Binding-site contacts:
Ligand atom C2 contacts residue ASN771 of chain 1.C at 2.5 Å.
Ligand atom C3 contacts residue ASN771 of chain 1.C at 3.8 Å.
Ligand atom C7 contacts residue PRO767 of chain 1.C at 4.0 Å (hydrophobic).
Ligand atom O7 contacts residue PRO767 of chain 1.C at 3.7 Å.
Ligand atom C4 contacts residue ASN771 of chain 1.C at 4.2 Å.
Ligand atom O6 contacts residue ASN771 of chain 1.C at 4.2 Å.
Ligand atom O7 contacts residue ASN771 of chain 1.C at 2.8 Å (h-bond).
Ligand atom O5 contacts residue ASN771 of chain 1.C at 2.4 Å (h-bond).
Ligand atom C8 contacts residue PRO767 of chain 1.C at 4.1 Å (hydrophobic).
Ligand atom N2 contacts residue ASN771 of chain 1.C at 2.9 Å (h-bond).
Ligand atom O7 contacts residue MET470 of chain 1.C at 4.1 Å.
Ligand atom C1 contacts residue ASN771 of chain 1.C at 1.4 Å.
Ligand atom C5 contacts residue ASN771 of chain 1.C at 3.7 Å.
Ligand atom C7 contacts residue ASN771 of chain 1.C at 3.2 Å.

Sequence of chain 1.C:
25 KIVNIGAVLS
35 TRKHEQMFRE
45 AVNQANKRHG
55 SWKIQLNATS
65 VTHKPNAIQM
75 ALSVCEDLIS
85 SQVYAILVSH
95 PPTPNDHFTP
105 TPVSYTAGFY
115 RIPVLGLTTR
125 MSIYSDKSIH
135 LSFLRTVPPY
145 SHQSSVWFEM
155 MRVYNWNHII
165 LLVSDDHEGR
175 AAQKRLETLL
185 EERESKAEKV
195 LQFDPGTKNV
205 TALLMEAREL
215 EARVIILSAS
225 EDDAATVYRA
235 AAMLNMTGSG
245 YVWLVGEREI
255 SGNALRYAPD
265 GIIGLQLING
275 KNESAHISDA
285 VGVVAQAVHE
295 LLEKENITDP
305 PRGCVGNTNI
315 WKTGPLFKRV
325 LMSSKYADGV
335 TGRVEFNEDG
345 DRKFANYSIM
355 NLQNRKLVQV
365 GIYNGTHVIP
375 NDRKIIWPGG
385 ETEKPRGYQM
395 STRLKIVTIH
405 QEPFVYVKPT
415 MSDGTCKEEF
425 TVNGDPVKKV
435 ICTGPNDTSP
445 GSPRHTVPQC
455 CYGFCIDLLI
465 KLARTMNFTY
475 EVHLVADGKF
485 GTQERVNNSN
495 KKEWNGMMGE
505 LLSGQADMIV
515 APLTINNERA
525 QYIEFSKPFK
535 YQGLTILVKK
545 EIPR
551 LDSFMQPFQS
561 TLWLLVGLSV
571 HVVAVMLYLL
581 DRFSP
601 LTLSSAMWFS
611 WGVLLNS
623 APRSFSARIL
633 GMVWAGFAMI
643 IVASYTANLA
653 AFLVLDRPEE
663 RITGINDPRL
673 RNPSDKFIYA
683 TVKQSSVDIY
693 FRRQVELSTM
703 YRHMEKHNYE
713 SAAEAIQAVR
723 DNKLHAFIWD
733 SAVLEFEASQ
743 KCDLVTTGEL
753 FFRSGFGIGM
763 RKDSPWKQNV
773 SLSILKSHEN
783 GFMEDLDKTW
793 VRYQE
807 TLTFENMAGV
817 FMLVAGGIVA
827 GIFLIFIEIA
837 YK

This small molecule binds to this protein.
Small molecule (SMILES): CC(=O)N[C@@H]1[C@@H](O)[C@H](O)[C@@H](CO)O[C@H]1O